This protein binds this small molecule.
Small molecule (SMILES): Cc1ncc(C)n2nc(CCc3nc(N4CCCC4)n(C)n3)nc12

Sequence of chain 1.C:
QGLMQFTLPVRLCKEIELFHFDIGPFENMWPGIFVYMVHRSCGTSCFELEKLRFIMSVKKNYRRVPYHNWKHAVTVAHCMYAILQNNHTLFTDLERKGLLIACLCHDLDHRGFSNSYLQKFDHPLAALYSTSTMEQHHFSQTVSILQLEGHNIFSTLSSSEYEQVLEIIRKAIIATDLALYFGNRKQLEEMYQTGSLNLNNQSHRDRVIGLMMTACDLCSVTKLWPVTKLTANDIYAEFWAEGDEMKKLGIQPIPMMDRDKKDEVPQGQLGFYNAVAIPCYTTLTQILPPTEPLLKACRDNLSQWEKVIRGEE

Binding-site contacts:
Ligand atom N14 contacts residue PHE283 of chain 1.C at 3.5 Å.
Ligand atom C10 contacts residue LEU229 of chain 1.C at 3.7 Å (hydrophobic).
Ligand atom N17 contacts residue PHE250 of chain 1.C at 3.6 Å.
Ligand atom C08 contacts residue TYR247 of chain 1.C at 3.7 Å (hydrophobic).
Ligand atom C03 contacts residue GLY279 of chain 1.C at 3.6 Å.
Ligand atom C08 contacts residue GLN280 of chain 1.C at 3.5 Å.
Ligand atom C23 contacts residue LYS272 of chain 1.C at 3.6 Å.
Ligand atom C03 contacts residue TYR247 of chain 1.C at 3.5 Å (hydrophobic).
Ligand atom C12 contacts residue ILE246 of chain 1.C at 3.4 Å (hydrophobic).
Ligand atom C09 contacts residue MET267 of chain 1.C at 3.9 Å (hydrophobic).
Ligand atom N11 contacts residue ILE246 of chain 1.C at 3.5 Å.
Ligand atom C12 contacts residue PHE283 of chain 1.C at 3.7 Å (hydrophobic).
Ligand atom C13 contacts residue PHE283 of chain 1.C at 3.5 Å (hydrophobic).
Ligand atom C18 contacts residue GLN280 of chain 1.C at 3.5 Å.
Ligand atom C22 contacts residue PRO266 of chain 1.C at 3.6 Å (hydrophobic).
Ligand atom C23 contacts residue GLU275 of chain 1.C at 3.3 Å.
Ligand atom N17 contacts residue PHE283 of chain 1.C at 3.7 Å.
Ligand atom C21 contacts residue MET267 of chain 1.C at 3.9 Å (hydrophobic).
Ligand atom C18 contacts residue VAL232 of chain 1.C at 3.7 Å (hydrophobic).
Ligand atom C24 contacts residue TYR247 of chain 1.C at 3.6 Å (hydrophobic).
Ligand atom N07 contacts residue GLY279 of chain 1.C at 3.7 Å.
Ligand atom C08 contacts residue PHE283 of chain 1.C at 3.5 Å (hydrophobic).
Ligand atom C02 contacts residue PHE250 of chain 1.C at 3.8 Å (hydrophobic).
Ligand atom C02 contacts residue GLN280 of chain 1.C at 3.7 Å.
Ligand atom C09 contacts residue PHE250 of chain 1.C at 3.8 Å (hydrophobic).
Ligand atom C09 contacts residue TYR247 of chain 1.C at 3.6 Å (hydrophobic).
Ligand atom C05 contacts residue GLY279 of chain 1.C at 3.4 Å.
Ligand atom N04 contacts residue TYR247 of chain 1.C at 2.7 Å (h-bond).
Ligand atom N04 contacts residue GLY279 of chain 1.C at 3.6 Å.
Ligand atom C24 contacts residue GLU275 of chain 1.C at 3.9 Å.
Ligand atom C15 contacts residue PHE283 of chain 1.C at 3.6 Å (hydrophobic).
Ligand atom C18 contacts residue ILE246 of chain 1.C at 3.5 Å (hydrophobic).
Ligand atom N16 contacts residue GLN280 of chain 1.C at 3.0 Å (h-bond).
Ligand atom C05 contacts residue TYR247 of chain 1.C at 3.9 Å (hydrophobic).
Ligand atom N01 contacts residue MET267 of chain 1.C at 3.8 Å.
Ligand atom N01 contacts residue GLY279 of chain 1.C at 3.6 Å.
Ligand atom C09 contacts residue GLN280 of chain 1.C at 3.7 Å.
Ligand atom C10 contacts residue PHE283 of chain 1.C at 3.8 Å (hydrophobic).
Ligand atom C23 contacts residue VAL276 of chain 1.C at 3.9 Å (hydrophobic).
Ligand atom N11 contacts residue SER231 of chain 1.C at 3.6 Å.